A protein and the small-molecule ligand that binds it are described below.
Small molecule (SMILES): Cn1cncc1C1=CN(c2ncnc3[nH]c(=O)[nH]c23)CCS1

Binding-site contacts:
Ligand atom N04 contacts residue ASP239 of chain 1.C at 3.5 Å (salt-bridge).
Ligand atom C03 contacts residue ASP239 of chain 1.C at 3.4 Å.
Ligand atom C10 contacts residue LEU228 of chain 1.C at 3.9 Å (hydrophobic).
Ligand atom C03 contacts residue LYS127 of chain 1.C at 3.7 Å.
Ligand atom O01 contacts residue GLY107 of chain 1.C at 3.9 Å.
Ligand atom C11 contacts residue LEU228 of chain 1.C at 3.6 Å (hydrophobic).
Ligand atom C08 contacts residue THR238 of chain 1.C at 3.6 Å.
Ligand atom N02 contacts residue THR238 of chain 1.C at 3.0 Å (h-bond).
Ligand atom N06 contacts residue ALA125 of chain 1.C at 3.4 Å.
Ligand atom C02 contacts residue GLU182 of chain 1.C at 3.8 Å.
Ligand atom C04 contacts residue ASP239 of chain 1.C at 3.5 Å.
Ligand atom N04 contacts residue PHE109 of chain 1.C at 3.3 Å.
Ligand atom C07 contacts residue LEU228 of chain 1.C at 3.9 Å (hydrophobic).
Ligand atom N06 contacts residue LEU228 of chain 1.C at 3.6 Å.
Ligand atom N07 contacts residue LEU228 of chain 1.C at 3.9 Å.
Ligand atom N07 contacts residue GLU176 of chain 1.C at 3.8 Å.
Ligand atom C10 contacts residue GLU176 of chain 1.C at 3.0 Å.
Ligand atom O01 contacts residue THR106 of chain 1.C at 2.9 Å (h-bond).
Ligand atom N03 contacts residue LYS127 of chain 1.C at 2.9 Å (salt-bridge).
Ligand atom C12 contacts residue ALA125 of chain 1.C at 3.9 Å (hydrophobic).
Ligand atom C04 contacts residue LYS127 of chain 1.C at 3.8 Å.
Ligand atom C03 contacts residue THR238 of chain 1.C at 3.5 Å.
Ligand atom N07 contacts residue ALA125 of chain 1.C at 3.8 Å.
Ligand atom N07 contacts residue VAL178 of chain 1.C at 3.0 Å (h-bond).
Ligand atom C12 contacts residue THR238 of chain 1.C at 3.6 Å.
Ligand atom C12 contacts residue MET175 of chain 1.C at 3.7 Å (hydrophobic).
Ligand atom S01 contacts residue LEU104 of chain 1.C at 3.8 Å.
Ligand atom N03 contacts residue ASP239 of chain 1.C at 3.2 Å.
Ligand atom N07 contacts residue TYR177 of chain 1.C at 3.7 Å.
Ligand atom C09 contacts residue ALA125 of chain 1.C at 3.8 Å (hydrophobic).
Ligand atom C06 contacts residue VAL112 of chain 1.C at 3.8 Å (hydrophobic).
Ligand atom C09 contacts residue LEU228 of chain 1.C at 3.4 Å (hydrophobic).
Ligand atom C13 contacts residue PHE109 of chain 1.C at 3.5 Å (hydrophobic).
Ligand atom C12 contacts residue VAL159 of chain 1.C at 3.8 Å (hydrophobic).
Ligand atom C10 contacts residue ALA125 of chain 1.C at 3.4 Å (hydrophobic).
Ligand atom C02 contacts residue LEU104 of chain 1.C at 3.7 Å (hydrophobic).
Ligand atom O01 contacts residue PHE109 of chain 1.C at 3.3 Å.
Ligand atom C11 contacts residue PHE382 of chain 1.C at 3.8 Å (hydrophobic).
Ligand atom S01 contacts residue PHE382 of chain 1.C at 3.7 Å.
Ligand atom C10 contacts residue VAL178 of chain 1.C at 3.5 Å (hydrophobic).

Sequence of chain 1.C:
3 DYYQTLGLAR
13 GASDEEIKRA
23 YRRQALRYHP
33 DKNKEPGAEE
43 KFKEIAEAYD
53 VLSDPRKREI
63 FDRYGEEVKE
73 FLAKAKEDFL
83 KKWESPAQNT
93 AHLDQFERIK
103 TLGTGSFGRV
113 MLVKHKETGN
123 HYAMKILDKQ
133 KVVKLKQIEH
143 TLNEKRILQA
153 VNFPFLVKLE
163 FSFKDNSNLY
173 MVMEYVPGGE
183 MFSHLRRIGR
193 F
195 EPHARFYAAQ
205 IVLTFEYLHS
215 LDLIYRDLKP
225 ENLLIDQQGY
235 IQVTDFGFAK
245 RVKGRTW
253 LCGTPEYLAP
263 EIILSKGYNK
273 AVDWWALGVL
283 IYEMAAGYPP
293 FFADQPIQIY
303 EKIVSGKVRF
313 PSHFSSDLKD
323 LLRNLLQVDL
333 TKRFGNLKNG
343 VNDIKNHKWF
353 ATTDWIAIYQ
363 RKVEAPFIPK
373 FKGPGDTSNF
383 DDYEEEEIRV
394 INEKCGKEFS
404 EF